Binding-site contacts:
Ligand atom C5A contacts residue TYR93 of chain 1.A at 3.3 Å (hydrophobic).
Ligand atom OP3 contacts residue TYR33 of chain 1.B at 2.5 Å (h-bond).
Ligand atom N contacts residue ARG90 of chain 1.A at 2.9 Å (salt-bridge).
Ligand atom P contacts residue ARG52 of chain 1.B at 3.8 Å.
Ligand atom O contacts residue SER91 of chain 1.A at 3.4 Å.
Ligand atom C6 contacts residue LYS102 of chain 1.B at 3.4 Å.
Ligand atom P contacts residue TYR33 of chain 1.B at 3.7 Å.
Ligand atom OXT contacts residue ARG90 of chain 1.A at 3.9 Å.
Ligand atom C6 contacts residue TYR33 of chain 1.B at 3.8 Å (hydrophobic).
Ligand atom O contacts residue ARG90 of chain 1.A at 3.7 Å.
Ligand atom C2 contacts residue ASP101 of chain 1.B at 3.3 Å.
Ligand atom C4A contacts residue ARG90 of chain 1.A at 3.8 Å.
Ligand atom O3A contacts residue ARG90 of chain 1.A at 3.1 Å.
Ligand atom C2A contacts residue LYS102 of chain 1.B at 3.8 Å.
Ligand atom C2A contacts residue ASP101 of chain 1.B at 3.1 Å.
Ligand atom C5 contacts residue LYS102 of chain 1.B at 3.8 Å.
Ligand atom O3A contacts residue TRP111 of chain 1.B at 3.7 Å.
Ligand atom C6 contacts residue TYR93 of chain 1.A at 3.6 Å (hydrophobic).
Ligand atom C5 contacts residue PHE95 of chain 1.A at 3.8 Å (hydrophobic).
Ligand atom OP4 contacts residue LYS102 of chain 1.B at 3.6 Å.
Ligand atom OP3 contacts residue ARG52 of chain 1.B at 2.8 Å (salt-bridge).
Ligand atom OP1 contacts residue TYR93 of chain 1.A at 2.5 Å (h-bond).
Ligand atom OXT contacts residue HIS33 of chain 1.A at 2.6 Å (h-bond).
Ligand atom OP4 contacts residue TYR93 of chain 1.A at 3.5 Å (h-bond).
Ligand atom N1 contacts residue PHE95 of chain 1.A at 3.8 Å.
Ligand atom C2 contacts residue LYS102 of chain 1.B at 3.9 Å.
Ligand atom P contacts residue TYR93 of chain 1.A at 3.5 Å.
Ligand atom C contacts residue ARG90 of chain 1.A at 3.7 Å.
Ligand atom N1 contacts residue LYS102 of chain 1.B at 3.7 Å.
Ligand atom C2 contacts residue ARG90 of chain 1.A at 3.9 Å.
Ligand atom C2A contacts residue ARG90 of chain 1.A at 3.6 Å.
Ligand atom C3 contacts residue ARG90 of chain 1.A at 3.7 Å.
Ligand atom OP4 contacts residue TYR33 of chain 1.B at 3.7 Å.
Ligand atom N1 contacts residue ASP101 of chain 1.B at 2.6 Å (salt-bridge).
Ligand atom CA contacts residue ARG90 of chain 1.A at 3.8 Å.
Ligand atom C6 contacts residue ASP101 of chain 1.B at 3.5 Å.
Ligand atom O contacts residue TYR31 of chain 1.A at 3.7 Å.
Ligand atom C6 contacts residue PHE95 of chain 1.A at 3.7 Å (hydrophobic).
Ligand atom C5 contacts residue TYR93 of chain 1.A at 3.8 Å (hydrophobic).
Ligand atom OP1 contacts residue ARG52 of chain 1.B at 3.1 Å (salt-bridge).

Sequence of chain 1.B:
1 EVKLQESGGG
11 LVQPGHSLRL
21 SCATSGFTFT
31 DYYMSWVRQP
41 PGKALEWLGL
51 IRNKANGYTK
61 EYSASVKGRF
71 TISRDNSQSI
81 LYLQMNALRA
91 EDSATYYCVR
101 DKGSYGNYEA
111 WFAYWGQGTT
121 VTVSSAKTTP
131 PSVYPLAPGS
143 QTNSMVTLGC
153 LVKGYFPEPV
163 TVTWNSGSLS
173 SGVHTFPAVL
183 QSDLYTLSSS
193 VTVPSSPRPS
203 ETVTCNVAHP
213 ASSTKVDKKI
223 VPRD

This protein binds this small molecule.
Small molecule (SMILES): Cc1ncc(COP(=O)(O)O)c(CN[C@H](C)C(=O)O)c1O

Sequence of chain 1.A:
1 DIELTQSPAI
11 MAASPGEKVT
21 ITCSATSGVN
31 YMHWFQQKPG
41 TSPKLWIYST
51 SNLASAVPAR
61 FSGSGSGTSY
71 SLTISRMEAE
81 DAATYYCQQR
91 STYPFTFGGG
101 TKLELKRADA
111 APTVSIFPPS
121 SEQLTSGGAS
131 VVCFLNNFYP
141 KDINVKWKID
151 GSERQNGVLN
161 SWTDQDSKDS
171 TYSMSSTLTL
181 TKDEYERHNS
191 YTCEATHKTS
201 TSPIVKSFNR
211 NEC